Sequence of chain 1.B:
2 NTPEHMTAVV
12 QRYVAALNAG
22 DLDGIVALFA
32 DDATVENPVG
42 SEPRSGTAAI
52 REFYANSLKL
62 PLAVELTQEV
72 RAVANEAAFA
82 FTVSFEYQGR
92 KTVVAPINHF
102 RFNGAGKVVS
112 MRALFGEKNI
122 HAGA

The small molecule below binds the protein below.
Small molecule (SMILES): C[C@]12CCC(=O)C=C1CC[C@@H]1[C@@H]2CC[C@]2(C)C(=O)CC[C@@H]12

Sequence of chain 2.A:
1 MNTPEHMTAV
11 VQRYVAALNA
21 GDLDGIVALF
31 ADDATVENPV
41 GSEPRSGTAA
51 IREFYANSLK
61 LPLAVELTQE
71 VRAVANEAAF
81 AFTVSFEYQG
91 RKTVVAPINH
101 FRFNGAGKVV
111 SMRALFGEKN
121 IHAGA

Binding-site contacts:
Ligand atom O2 contacts residue TYR14 of chain 1.B at 2.6 Å (h-bond).
Ligand atom C14 contacts residue ASN38 of chain 1.B at 3.3 Å.
Ligand atom C16 contacts residue ALA114 of chain 1.B at 3.6 Å (hydrophobic).
Ligand atom C17 contacts residue ASN38 of chain 1.B at 3.9 Å.
Ligand atom C19 contacts residue LEU63 of chain 1.B at 3.7 Å (hydrophobic).
Ligand atom C6 contacts residue VAL95 of chain 1.B at 4.0 Å (hydrophobic).
Ligand atom C4 contacts residue PHE86 of chain 1.B at 4.0 Å (hydrophobic).
Ligand atom C3 contacts residue MET1 of chain 2.A at 1.3 Å (hydrophobic).
Ligand atom C1 contacts residue SER58 of chain 1.B at 3.4 Å.
Ligand atom C18 contacts residue PHE82 of chain 1.B at 3.9 Å (hydrophobic).
Ligand atom C15 contacts residue ASN38 of chain 1.B at 3.8 Å.
Ligand atom C5 contacts residue MET1 of chain 2.A at 3.5 Å (hydrophobic).
Ligand atom O2 contacts residue MET112 of chain 1.B at 3.8 Å.
Ligand atom C12 contacts residue PHE54 of chain 1.B at 4.1 Å (hydrophobic).
Ligand atom C8 contacts residue VAL84 of chain 1.B at 3.9 Å (hydrophobic).
Ligand atom C4 contacts residue ASN2 of chain 2.A at 3.4 Å.
Ligand atom C17 contacts residue ASN99 of chain 1.B at 3.9 Å.
Ligand atom C17 contacts residue PHE82 of chain 1.B at 3.8 Å (hydrophobic).
Ligand atom C15 contacts residue PRO97 of chain 1.B at 3.4 Å (hydrophobic).
Ligand atom C7 contacts residue VAL84 of chain 1.B at 4.0 Å (hydrophobic).
Ligand atom C19 contacts residue SER58 of chain 1.B at 4.0 Å.
Ligand atom C12 contacts residue ASN38 of chain 1.B at 4.0 Å.
Ligand atom C16 contacts residue ASN99 of chain 1.B at 3.5 Å.
Ligand atom C11 contacts residue SER58 of chain 1.B at 3.5 Å.
Ligand atom C2 contacts residue SER58 of chain 1.B at 3.6 Å.
Ligand atom C16 contacts residue ASN38 of chain 1.B at 3.8 Å.
Ligand atom C2 contacts residue GLY105 of chain 2.A at 3.6 Å.
Ligand atom C18 contacts residue VAL84 of chain 1.B at 3.9 Å (hydrophobic).
Ligand atom C13 contacts residue ASN38 of chain 1.B at 4.0 Å.
Ligand atom C2 contacts residue MET1 of chain 2.A at 2.5 Å (hydrophobic).
Ligand atom O2 contacts residue ASN99 of chain 1.B at 3.1 Å (h-bond).
Ligand atom C1 contacts residue MET1 of chain 2.A at 3.7 Å (hydrophobic).
Ligand atom C3 contacts residue GLY105 of chain 2.A at 3.5 Å.
Ligand atom C16 contacts residue PHE82 of chain 1.B at 3.5 Å (hydrophobic).
Ligand atom C4 contacts residue MET1 of chain 2.A at 2.3 Å (hydrophobic).
Ligand atom C15 contacts residue PHE116 of chain 1.B at 4.0 Å (hydrophobic).
Ligand atom C3 contacts residue ASN2 of chain 2.A at 3.3 Å.
Ligand atom C16 contacts residue PRO97 of chain 1.B at 3.6 Å (hydrophobic).
Ligand atom C17 contacts residue TYR14 of chain 1.B at 3.7 Å (hydrophobic).
Ligand atom O2 contacts residue PHE82 of chain 1.B at 3.9 Å.